Binding-site contacts:
Ligand atom C3 contacts residue ASP83 of chain 1.C at 3.4 Å.
Ligand atom O4 contacts residue GLY214 of chain 1.C at 3.9 Å.
Ligand atom C6 contacts residue ASP80 of chain 1.C at 4.0 Å.
Ligand atom C6 contacts residue SER211 of chain 1.C at 3.8 Å.
Ligand atom O4 contacts residue SER211 of chain 1.C at 2.8 Å (h-bond).
Ligand atom C2 contacts residue SER211 of chain 1.C at 4.0 Å.
Ligand atom O3 contacts residue GLY103 of chain 1.C at 3.7 Å.
Ligand atom C3 contacts residue ASN127 of chain 1.C at 3.6 Å.
Ligand atom O4 contacts residue ALA82 of chain 1.C at 3.8 Å.
Ligand atom O3 contacts residue GLY214 of chain 1.C at 3.6 Å (h-bond).
Ligand atom C6 contacts residue TYR125 of chain 1.C at 3.5 Å (hydrophobic).
Ligand atom C4 contacts residue ASP83 of chain 1.C at 3.2 Å.
Ligand atom O5 contacts residue SER211 of chain 1.C at 3.1 Å (h-bond).
Ligand atom C4 contacts residue SER211 of chain 1.C at 3.8 Å.
Ligand atom O2 contacts residue LEU212 of chain 1.C at 3.2 Å.
Ligand atom C3 contacts residue GLY213 of chain 1.C at 3.8 Å.
Ligand atom O4 contacts residue SER211 of chain 1.C at 4.0 Å.
Ligand atom O6 contacts residue ASP80 of chain 1.C at 3.5 Å (salt-bridge).
Ligand atom C3 contacts residue TYR125 of chain 1.C at 3.5 Å (hydrophobic).
Ligand atom C2 contacts residue GLY213 of chain 1.C at 4.0 Å.
Ligand atom C6 contacts residue GLY213 of chain 1.C at 4.1 Å.
Ligand atom O4 contacts residue ASP83 of chain 1.C at 2.7 Å (salt-bridge).
Ligand atom O2 contacts residue ASN127 of chain 1.C at 3.5 Å (h-bond).
Ligand atom C4 contacts residue TYR125 of chain 1.C at 3.5 Å (hydrophobic).
Ligand atom C1 contacts residue SER211 of chain 1.C at 3.9 Å.
Ligand atom O3 contacts residue LEU212 of chain 1.C at 3.8 Å.
Ligand atom O6 contacts residue TYR125 of chain 1.C at 3.4 Å.
Ligand atom O3 contacts residue ASP83 of chain 1.C at 2.5 Å (salt-bridge).
Ligand atom O3 contacts residue SER211 of chain 1.C at 3.0 Å (h-bond).
Ligand atom C5 contacts residue SER211 of chain 1.C at 3.8 Å.
Ligand atom O2 contacts residue GLU129 of chain 1.C at 4.0 Å.
Ligand atom C5 contacts residue TYR125 of chain 1.C at 3.4 Å (hydrophobic).
Ligand atom O3 contacts residue GLY104 of chain 1.C at 3.0 Å (h-bond).
Ligand atom O3 contacts residue GLY213 of chain 1.C at 2.7 Å (h-bond).
Ligand atom O3 contacts residue ASN127 of chain 1.C at 3.0 Å (h-bond).
Ligand atom O6 contacts residue GLY214 of chain 1.C at 4.1 Å.
Ligand atom C3 contacts residue SER211 of chain 1.C at 4.0 Å.
Ligand atom O3 contacts residue TYR125 of chain 1.C at 3.8 Å.
Ligand atom C6 contacts residue GLY214 of chain 1.C at 3.3 Å.
Ligand atom O2 contacts residue GLY213 of chain 1.C at 3.4 Å (h-bond).

Sequence of chain 1.C:
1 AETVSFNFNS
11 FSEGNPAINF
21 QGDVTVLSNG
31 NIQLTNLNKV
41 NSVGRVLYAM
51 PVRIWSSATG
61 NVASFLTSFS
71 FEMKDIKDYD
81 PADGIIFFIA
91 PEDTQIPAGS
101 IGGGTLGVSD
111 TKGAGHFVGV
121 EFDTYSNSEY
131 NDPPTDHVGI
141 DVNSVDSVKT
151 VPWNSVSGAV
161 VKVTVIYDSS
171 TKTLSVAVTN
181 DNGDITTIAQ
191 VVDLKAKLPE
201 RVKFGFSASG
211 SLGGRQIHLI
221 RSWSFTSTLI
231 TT

A protein and the small-molecule ligand that binds it are described below.
Small molecule (SMILES): OC[C@H]1O[C@@H](O[C@H]2[C@H](O)[C@@H](O)[C@H](O)O[C@@H]2CO)[C@H](O)[C@@H](O)[C@H]1O